Sequence of chain 3.A:
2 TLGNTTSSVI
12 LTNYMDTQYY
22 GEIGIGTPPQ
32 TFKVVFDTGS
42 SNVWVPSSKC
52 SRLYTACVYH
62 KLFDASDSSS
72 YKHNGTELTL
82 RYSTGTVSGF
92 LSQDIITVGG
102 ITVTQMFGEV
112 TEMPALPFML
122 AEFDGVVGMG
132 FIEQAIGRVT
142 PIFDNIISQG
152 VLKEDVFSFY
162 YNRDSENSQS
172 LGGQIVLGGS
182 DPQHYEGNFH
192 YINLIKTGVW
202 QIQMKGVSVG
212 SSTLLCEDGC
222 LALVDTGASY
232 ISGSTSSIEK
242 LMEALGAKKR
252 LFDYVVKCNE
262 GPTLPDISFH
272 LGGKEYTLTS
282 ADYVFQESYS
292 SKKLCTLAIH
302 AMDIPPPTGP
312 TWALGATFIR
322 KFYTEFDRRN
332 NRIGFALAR

Binding-site contacts:
Ligand atom N2 contacts residue ASN75 of chain 3.A at 3.0 Å (h-bond).
Ligand atom O5 contacts residue MET107 of chain 3.A at 3.7 Å.
Ligand atom C4 contacts residue ASN75 of chain 3.A at 4.2 Å.
Ligand atom C1 contacts residue MET107 of chain 3.A at 4.4 Å (hydrophobic).
Ligand atom C1 contacts residue ASN75 of chain 3.A at 1.4 Å.
Ligand atom O7 contacts residue HIS74 of chain 3.A at 4.0 Å.
Ligand atom C7 contacts residue ASN75 of chain 3.A at 3.4 Å.
Ligand atom C2 contacts residue ASN75 of chain 3.A at 2.5 Å.
Ligand atom C3 contacts residue ASN75 of chain 3.A at 3.7 Å.
Ligand atom O7 contacts residue ASN75 of chain 3.A at 3.4 Å (h-bond).
Ligand atom C1 contacts residue THR77 of chain 3.A at 4.1 Å.
Ligand atom O5 contacts residue ASN75 of chain 3.A at 2.3 Å (h-bond).
Ligand atom N2 contacts residue THR77 of chain 3.A at 4.1 Å.
Ligand atom C5 contacts residue ASN75 of chain 3.A at 3.6 Å.
Ligand atom C8 contacts residue ASN75 of chain 3.A at 3.3 Å.

The protein below binds the small molecule below.
Small molecule (SMILES): CC(=O)N[C@@H]1[C@@H](O)[C@H](O)[C@@H](CO)O[C@H]1O